This small molecule binds to this protein.
Small molecule (SMILES): CCc1cc(COc2cc(C(=O)Nc3c(Cl)cncc3Cl)ccc2OC)on1

Sequence of chain 1.D:
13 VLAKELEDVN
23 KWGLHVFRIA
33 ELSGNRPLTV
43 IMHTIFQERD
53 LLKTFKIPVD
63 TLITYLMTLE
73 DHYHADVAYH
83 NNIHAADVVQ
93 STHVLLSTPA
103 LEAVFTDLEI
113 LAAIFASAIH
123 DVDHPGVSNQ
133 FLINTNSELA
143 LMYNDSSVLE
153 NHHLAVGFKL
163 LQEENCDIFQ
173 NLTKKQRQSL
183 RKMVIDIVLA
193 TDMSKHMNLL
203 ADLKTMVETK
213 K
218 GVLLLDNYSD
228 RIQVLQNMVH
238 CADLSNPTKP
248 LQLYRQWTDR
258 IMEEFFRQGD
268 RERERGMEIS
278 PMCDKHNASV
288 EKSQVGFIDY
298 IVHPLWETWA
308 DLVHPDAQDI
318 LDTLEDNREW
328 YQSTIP

Binding-site contacts:
Ligand atom C22 contacts residue MET279 of chain 1.D at 3.6 Å (hydrophobic).
Ligand atom O20 contacts residue GLN291 of chain 1.D at 3.0 Å (h-bond).
Ligand atom C6 contacts residue ASP240 of chain 1.D at 3.8 Å.
Ligand atom CL8 contacts residue HIS82 of chain 1.D at 3.7 Å.
Ligand atom C26 contacts residue PHE294 of chain 1.D at 3.4 Å (hydrophobic).
Ligand atom C25 contacts residue PHE294 of chain 1.D at 3.5 Å (hydrophobic).
Ligand atom C21 contacts residue GLN291 of chain 1.D at 3.4 Å.
Ligand atom C25 contacts residue SER290 of chain 1.D at 3.6 Å.
Ligand atom C16 contacts residue PHE294 of chain 1.D at 3.5 Å (hydrophobic).
Ligand atom C12 contacts residue PHE294 of chain 1.D at 3.8 Å (hydrophobic).
Ligand atom C5 contacts residue MET195 of chain 1.D at 3.5 Å (hydrophobic).
Ligand atom CL7 contacts residue LEU241 of chain 1.D at 3.4 Å.
Ligand atom N24 contacts residue MET279 of chain 1.D at 3.6 Å (h-bond).
Ligand atom O20 contacts residue PHE294 of chain 1.D at 3.6 Å.
Ligand atom C27 contacts residue SER290 of chain 1.D at 3.4 Å.
Ligand atom O23 contacts residue MET279 of chain 1.D at 3.7 Å.
Ligand atom C25 contacts residue MET279 of chain 1.D at 3.2 Å (hydrophobic).
Ligand atom C13 contacts residue TYR81 of chain 1.D at 3.6 Å (hydrophobic).
Ligand atom C14 contacts residue TYR81 of chain 1.D at 3.6 Å (hydrophobic).
Ligand atom C19 contacts residue ASN243 of chain 1.D at 3.5 Å.
Ligand atom C19 contacts residue TYR251 of chain 1.D at 3.9 Å (hydrophobic).
Ligand atom C26 contacts residue MET279 of chain 1.D at 3.2 Å (hydrophobic).
Ligand atom O18 contacts residue GLN291 of chain 1.D at 3.4 Å (h-bond).
Ligand atom C27 contacts residue PHE294 of chain 1.D at 3.8 Å (hydrophobic).
Ligand atom C14 contacts residue ASN243 of chain 1.D at 3.6 Å.
Ligand atom C19 contacts residue TRP254 of chain 1.D at 3.9 Å (hydrophobic).
Ligand atom C16 contacts residue ILE258 of chain 1.D at 3.9 Å (hydrophobic).
Ligand atom C26 contacts residue SER290 of chain 1.D at 3.2 Å.
Ligand atom C17 contacts residue PHE294 of chain 1.D at 3.6 Å (hydrophobic).
Ligand atom C27 contacts residue MET279 of chain 1.D at 3.8 Å (hydrophobic).
Ligand atom C5 contacts residue THR193 of chain 1.D at 3.6 Å.
Ligand atom O23 contacts residue PHE294 of chain 1.D at 3.8 Å.
Ligand atom N4 contacts residue MET195 of chain 1.D at 3.6 Å.
Ligand atom O18 contacts residue ILE258 of chain 1.D at 3.4 Å.
Ligand atom N24 contacts residue PHE294 of chain 1.D at 3.6 Å.
Ligand atom C15 contacts residue PHE294 of chain 1.D at 3.7 Å (hydrophobic).
Ligand atom C15 contacts residue ILE258 of chain 1.D at 3.6 Å (hydrophobic).
Ligand atom CL7 contacts residue ASP240 of chain 1.D at 3.0 Å.
Ligand atom CL8 contacts residue PHE262 of chain 1.D at 3.9 Å.
Ligand atom C19 contacts residue THR255 of chain 1.D at 3.7 Å.